Binding-site contacts:
Ligand atom C7 contacts residue ASN714 of chain 1.A at 3.8 Å.
Ligand atom C2 contacts residue ASN714 of chain 1.A at 2.4 Å.
Ligand atom N2 contacts residue LEU919 of chain 1.A at 4.3 Å.
Ligand atom O5 contacts residue GLN1068 of chain 1.A at 3.7 Å.
Ligand atom O7 contacts residue ASN714 of chain 1.A at 4.2 Å.
Ligand atom C1 contacts residue GLN1068 of chain 1.A at 3.6 Å.
Ligand atom C7 contacts residue LEU919 of chain 1.A at 3.9 Å (hydrophobic).
Ligand atom C5 contacts residue ASN714 of chain 1.A at 3.6 Å.
Ligand atom N2 contacts residue ASN714 of chain 1.A at 2.9 Å (h-bond).
Ligand atom O6 contacts residue ASN714 of chain 1.A at 4.5 Å.
Ligand atom C6 contacts residue GLN923 of chain 1.A at 4.2 Å.
Ligand atom C1 contacts residue ASN714 of chain 1.A at 1.4 Å.
Ligand atom O6 contacts residue GLN923 of chain 1.A at 4.4 Å.
Ligand atom C5 contacts residue LEU919 of chain 1.A at 4.2 Å (hydrophobic).
Ligand atom O7 contacts residue LEU919 of chain 1.A at 4.1 Å.
Ligand atom O7 contacts residue GLN1068 of chain 1.A at 4.4 Å.
Ligand atom O4 contacts residue LEU919 of chain 1.A at 4.0 Å.
Ligand atom C8 contacts residue LEU919 of chain 1.A at 4.1 Å (hydrophobic).
Ligand atom O7 contacts residue ASN922 of chain 1.A at 4.4 Å.
Ligand atom C4 contacts residue ASN714 of chain 1.A at 4.2 Å.
Ligand atom C6 contacts residue LEU919 of chain 1.A at 4.4 Å (hydrophobic).
Ligand atom C2 contacts residue GLN1068 of chain 1.A at 4.0 Å.
Ligand atom O5 contacts residue ASN714 of chain 1.A at 2.3 Å (h-bond).
Ligand atom C5 contacts residue GLN923 of chain 1.A at 4.4 Å.
Ligand atom C3 contacts residue ASN714 of chain 1.A at 3.8 Å.

Sequence of chain 1.A:
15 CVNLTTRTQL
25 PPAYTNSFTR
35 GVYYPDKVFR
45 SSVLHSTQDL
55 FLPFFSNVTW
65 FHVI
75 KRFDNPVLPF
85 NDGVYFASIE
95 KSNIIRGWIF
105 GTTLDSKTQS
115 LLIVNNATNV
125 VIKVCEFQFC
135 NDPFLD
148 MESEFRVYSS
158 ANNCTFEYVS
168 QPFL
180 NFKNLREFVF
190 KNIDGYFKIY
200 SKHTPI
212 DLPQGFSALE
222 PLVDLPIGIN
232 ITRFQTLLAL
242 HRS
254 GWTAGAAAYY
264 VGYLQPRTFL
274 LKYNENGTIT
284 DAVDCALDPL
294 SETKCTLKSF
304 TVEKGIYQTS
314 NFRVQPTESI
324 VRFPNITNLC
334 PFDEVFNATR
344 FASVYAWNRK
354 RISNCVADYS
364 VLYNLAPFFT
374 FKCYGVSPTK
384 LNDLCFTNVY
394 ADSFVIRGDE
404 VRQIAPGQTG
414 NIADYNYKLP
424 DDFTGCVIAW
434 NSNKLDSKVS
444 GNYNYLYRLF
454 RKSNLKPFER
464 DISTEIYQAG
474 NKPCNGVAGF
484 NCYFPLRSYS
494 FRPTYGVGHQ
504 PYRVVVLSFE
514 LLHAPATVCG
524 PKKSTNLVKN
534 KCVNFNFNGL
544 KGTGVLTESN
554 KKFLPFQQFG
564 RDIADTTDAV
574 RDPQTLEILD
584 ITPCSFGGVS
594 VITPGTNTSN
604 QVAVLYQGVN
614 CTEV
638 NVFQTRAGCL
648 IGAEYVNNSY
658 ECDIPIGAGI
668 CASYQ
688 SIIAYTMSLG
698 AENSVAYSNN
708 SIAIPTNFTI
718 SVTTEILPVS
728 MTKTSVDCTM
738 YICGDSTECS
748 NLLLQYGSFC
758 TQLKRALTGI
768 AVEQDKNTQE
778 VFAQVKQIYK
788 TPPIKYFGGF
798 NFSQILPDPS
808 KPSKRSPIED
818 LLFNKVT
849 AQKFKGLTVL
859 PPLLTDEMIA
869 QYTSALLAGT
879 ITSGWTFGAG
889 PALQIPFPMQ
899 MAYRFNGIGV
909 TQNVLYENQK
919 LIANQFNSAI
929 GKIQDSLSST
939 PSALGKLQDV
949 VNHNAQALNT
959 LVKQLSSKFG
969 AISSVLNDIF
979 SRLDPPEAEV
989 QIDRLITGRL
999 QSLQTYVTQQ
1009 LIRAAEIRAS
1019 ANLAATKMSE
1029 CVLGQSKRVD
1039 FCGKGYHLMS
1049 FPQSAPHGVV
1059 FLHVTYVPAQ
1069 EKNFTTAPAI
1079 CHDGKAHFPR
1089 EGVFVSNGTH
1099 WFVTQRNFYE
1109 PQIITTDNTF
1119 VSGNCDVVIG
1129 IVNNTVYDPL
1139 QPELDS

A protein and the small-molecule ligand that binds it are described below.
Small molecule (SMILES): CC(=O)N[C@H]1[C@H](O[C@H]2[C@H](O)[C@@H](NC(C)=O)CO[C@@H]2CO)O[C@H](CO)[C@@H](O)[C@@H]1O